Binding-site contacts:
Ligand atom C8 contacts residue ASN164 of chain 1.C at 4.0 Å.
Ligand atom C4 contacts residue ASN165 of chain 1.C at 4.3 Å.
Ligand atom O7 contacts residue ASN165 of chain 1.C at 3.3 Å (h-bond).
Ligand atom C7 contacts residue ASN164 of chain 1.C at 4.3 Å.
Ligand atom O7 contacts residue ASN164 of chain 1.C at 4.2 Å.
Ligand atom C1 contacts residue ASN165 of chain 1.C at 1.4 Å.
Ligand atom O5 contacts residue ASN165 of chain 1.C at 2.3 Å (h-bond).
Ligand atom C5 contacts residue ASN165 of chain 1.C at 3.6 Å.
Ligand atom C3 contacts residue ASN165 of chain 1.C at 3.9 Å.
Ligand atom N2 contacts residue ASN165 of chain 1.C at 3.1 Å (h-bond).
Ligand atom C7 contacts residue ASN165 of chain 1.C at 3.5 Å.
Ligand atom C2 contacts residue ASN165 of chain 1.C at 2.6 Å.
Ligand atom O6 contacts residue ASN165 of chain 1.C at 4.5 Å.
Ligand atom C8 contacts residue ASN165 of chain 1.C at 4.5 Å.

This protein binds this small molecule.
Small molecule (SMILES): CC(=O)N[C@@H]1[C@@H](O)[C@H](O)[C@@H](CO)O[C@H]1O

Sequence of chain 1.C:
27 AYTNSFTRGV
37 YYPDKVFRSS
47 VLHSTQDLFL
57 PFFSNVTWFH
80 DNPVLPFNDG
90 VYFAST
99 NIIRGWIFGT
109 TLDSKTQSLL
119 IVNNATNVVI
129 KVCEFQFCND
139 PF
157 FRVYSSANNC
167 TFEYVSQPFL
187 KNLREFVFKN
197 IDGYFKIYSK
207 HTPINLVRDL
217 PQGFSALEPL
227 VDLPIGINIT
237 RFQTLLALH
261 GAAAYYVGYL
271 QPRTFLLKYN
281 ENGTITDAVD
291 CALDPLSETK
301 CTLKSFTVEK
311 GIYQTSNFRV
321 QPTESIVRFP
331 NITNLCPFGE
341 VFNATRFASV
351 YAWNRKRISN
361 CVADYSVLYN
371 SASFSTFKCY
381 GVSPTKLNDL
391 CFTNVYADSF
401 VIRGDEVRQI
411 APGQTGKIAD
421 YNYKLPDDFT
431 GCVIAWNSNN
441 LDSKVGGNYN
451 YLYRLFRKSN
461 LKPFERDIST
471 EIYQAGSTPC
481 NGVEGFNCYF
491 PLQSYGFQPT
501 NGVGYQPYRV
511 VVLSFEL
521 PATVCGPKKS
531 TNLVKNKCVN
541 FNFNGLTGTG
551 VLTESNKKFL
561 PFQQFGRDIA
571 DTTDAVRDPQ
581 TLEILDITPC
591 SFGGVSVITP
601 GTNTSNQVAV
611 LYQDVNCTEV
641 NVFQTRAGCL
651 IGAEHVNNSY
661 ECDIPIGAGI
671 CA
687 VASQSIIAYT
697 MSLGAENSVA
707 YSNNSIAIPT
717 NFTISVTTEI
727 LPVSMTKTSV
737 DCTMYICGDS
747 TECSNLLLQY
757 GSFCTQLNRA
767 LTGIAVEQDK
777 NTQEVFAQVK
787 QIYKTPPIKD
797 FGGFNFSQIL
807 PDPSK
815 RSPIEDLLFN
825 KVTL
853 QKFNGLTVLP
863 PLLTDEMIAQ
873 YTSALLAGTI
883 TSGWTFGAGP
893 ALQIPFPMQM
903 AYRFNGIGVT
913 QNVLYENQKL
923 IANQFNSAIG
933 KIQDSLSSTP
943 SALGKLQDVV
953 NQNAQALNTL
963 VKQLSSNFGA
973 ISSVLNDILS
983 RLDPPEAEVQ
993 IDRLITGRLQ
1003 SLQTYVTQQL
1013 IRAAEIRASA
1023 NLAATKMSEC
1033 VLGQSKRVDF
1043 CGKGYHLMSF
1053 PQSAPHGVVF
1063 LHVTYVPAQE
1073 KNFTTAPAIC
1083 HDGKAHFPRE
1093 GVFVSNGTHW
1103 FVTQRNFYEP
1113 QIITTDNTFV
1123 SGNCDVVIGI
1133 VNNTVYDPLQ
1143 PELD